Sequence of chain 1.J:
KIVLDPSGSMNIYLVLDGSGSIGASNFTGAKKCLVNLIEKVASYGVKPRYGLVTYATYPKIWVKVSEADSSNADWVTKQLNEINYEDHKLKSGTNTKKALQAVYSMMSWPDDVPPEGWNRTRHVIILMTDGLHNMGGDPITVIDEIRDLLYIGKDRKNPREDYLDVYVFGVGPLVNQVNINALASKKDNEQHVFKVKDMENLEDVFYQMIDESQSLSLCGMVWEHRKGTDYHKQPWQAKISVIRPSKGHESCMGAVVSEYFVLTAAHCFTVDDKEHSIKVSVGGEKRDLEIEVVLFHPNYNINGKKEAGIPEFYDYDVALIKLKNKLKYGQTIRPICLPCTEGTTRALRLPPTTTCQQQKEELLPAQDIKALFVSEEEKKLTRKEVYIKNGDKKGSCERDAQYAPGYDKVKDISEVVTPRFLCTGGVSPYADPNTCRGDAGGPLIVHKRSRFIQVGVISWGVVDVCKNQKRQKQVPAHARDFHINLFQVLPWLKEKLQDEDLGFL

Binding-site contacts:
Ligand atom C1 contacts residue ASN119 of chain 1.J at 1.4 Å.
Ligand atom O5 contacts residue ASN119 of chain 1.J at 2.4 Å (h-bond).
Ligand atom C5 contacts residue ASN119 of chain 1.J at 3.5 Å.
Ligand atom C6 contacts residue TRP118 of chain 1.J at 4.2 Å (hydrophobic).
Ligand atom O3 contacts residue ASN119 of chain 1.J at 2.9 Å (h-bond).
Ligand atom C2 contacts residue ASN119 of chain 1.J at 2.4 Å.
Ligand atom C3 contacts residue ASN119 of chain 1.J at 3.0 Å.
Ligand atom C5 contacts residue TRP118 of chain 1.J at 4.4 Å (hydrophobic).
Ligand atom N2 contacts residue ASN119 of chain 1.J at 3.7 Å.
Ligand atom C4 contacts residue ASN119 of chain 1.J at 3.4 Å.
Ligand atom O5 contacts residue TRP118 of chain 1.J at 3.4 Å.
Ligand atom C1 contacts residue TRP118 of chain 1.J at 4.2 Å (hydrophobic).

The protein below binds the small molecule below.
Small molecule (SMILES): CC(=O)N[C@H]1[C@H](O[C@H]2[C@H](O)[C@@H](NC(C)=O)CO[C@@H]2CO)O[C@H](CO)[C@@H](O)[C@@H]1O